The protein below binds the small molecule below.
Small molecule (SMILES): OC[C@H]1O[C@H](OC[C@H]2OC[C@@H](O)[C@@H](O[C@H]3O[C@H](CO)[C@@H](O)[C@H](O)[C@@H]3O)[C@@H]2O)[C@@H](O)[C@@H](O)[C@@H]1O

Binding-site contacts:
Ligand atom C5 contacts residue GLU272 of chain 1.D at 3.6 Å.
Ligand atom O6 contacts residue PHE125 of chain 1.D at 4.2 Å.
Ligand atom C2 contacts residue GLY95 of chain 1.D at 3.4 Å.
Ligand atom O3 contacts residue GLU272 of chain 1.D at 3.8 Å.
Ligand atom O6 contacts residue NGT1 of chain 1.L at 4.2 Å.
Ligand atom C5 contacts residue TYR131 of chain 1.D at 4.1 Å (hydrophobic).
Ligand atom O2 contacts residue GLY95 of chain 1.D at 2.6 Å (h-bond).
Ligand atom C1 contacts residue TYR299 of chain 1.D at 3.6 Å (hydrophobic).
Ligand atom C2 contacts residue NGT1 of chain 1.L at 2.7 Å.
Ligand atom O2 contacts residue PHE125 of chain 1.D at 3.4 Å.
Ligand atom C4 contacts residue NGT1 of chain 1.L at 4.1 Å.
Ligand atom C6 contacts residue TYR131 of chain 1.D at 3.6 Å (hydrophobic).
Ligand atom O2 contacts residue ARG300 of chain 1.D at 4.1 Å.
Ligand atom C6 contacts residue GLU272 of chain 1.D at 4.0 Å.
Ligand atom C2 contacts residue GLU272 of chain 1.D at 3.0 Å.
Ligand atom C6 contacts residue TYR131 of chain 1.D at 3.9 Å (hydrophobic).
Ligand atom C2 contacts residue SER96 of chain 1.D at 4.2 Å.
Ligand atom C3 contacts residue NGT1 of chain 1.L at 3.9 Å.
Ligand atom O2 contacts residue TYR299 of chain 1.D at 3.1 Å (h-bond).
Ligand atom O5 contacts residue TYR299 of chain 1.D at 3.9 Å.
Ligand atom O6 contacts residue TYR131 of chain 1.D at 4.0 Å.
Ligand atom C4 contacts residue GLU272 of chain 1.D at 3.9 Å.
Ligand atom C3 contacts residue GLU272 of chain 1.D at 3.7 Å.
Ligand atom C5 contacts residue NGT1 of chain 1.L at 3.3 Å.
Ligand atom O6 contacts residue ASP270 of chain 1.D at 3.6 Å (salt-bridge).
Ligand atom O3 contacts residue GLU272 of chain 1.D at 4.0 Å.
Ligand atom C2 contacts residue TYR299 of chain 1.D at 3.8 Å (hydrophobic).
Ligand atom O2 contacts residue SER96 of chain 1.D at 3.0 Å.
Ligand atom O3 contacts residue GLY95 of chain 1.D at 4.0 Å.
Ligand atom O5 contacts residue TYR131 of chain 1.D at 3.7 Å.
Ligand atom O6 contacts residue GLU272 of chain 1.D at 3.6 Å.
Ligand atom C2 contacts residue PHE125 of chain 1.D at 3.8 Å (hydrophobic).
Ligand atom C1 contacts residue PHE125 of chain 1.D at 3.9 Å (hydrophobic).
Ligand atom O4 contacts residue GLU272 of chain 1.D at 3.2 Å.
Ligand atom O2 contacts residue GLU272 of chain 1.D at 2.2 Å (salt-bridge).
Ligand atom C3 contacts residue GLU272 of chain 1.D at 4.0 Å.
Ligand atom O5 contacts residue NGT1 of chain 1.L at 2.0 Å (h-bond).
Ligand atom C1 contacts residue NGT1 of chain 1.L at 1.3 Å.
Ligand atom O4 contacts residue ALA273 of chain 1.D at 3.9 Å.
Ligand atom O2 contacts residue NGT1 of chain 1.L at 3.2 Å (h-bond).

Sequence of chain 1.D:
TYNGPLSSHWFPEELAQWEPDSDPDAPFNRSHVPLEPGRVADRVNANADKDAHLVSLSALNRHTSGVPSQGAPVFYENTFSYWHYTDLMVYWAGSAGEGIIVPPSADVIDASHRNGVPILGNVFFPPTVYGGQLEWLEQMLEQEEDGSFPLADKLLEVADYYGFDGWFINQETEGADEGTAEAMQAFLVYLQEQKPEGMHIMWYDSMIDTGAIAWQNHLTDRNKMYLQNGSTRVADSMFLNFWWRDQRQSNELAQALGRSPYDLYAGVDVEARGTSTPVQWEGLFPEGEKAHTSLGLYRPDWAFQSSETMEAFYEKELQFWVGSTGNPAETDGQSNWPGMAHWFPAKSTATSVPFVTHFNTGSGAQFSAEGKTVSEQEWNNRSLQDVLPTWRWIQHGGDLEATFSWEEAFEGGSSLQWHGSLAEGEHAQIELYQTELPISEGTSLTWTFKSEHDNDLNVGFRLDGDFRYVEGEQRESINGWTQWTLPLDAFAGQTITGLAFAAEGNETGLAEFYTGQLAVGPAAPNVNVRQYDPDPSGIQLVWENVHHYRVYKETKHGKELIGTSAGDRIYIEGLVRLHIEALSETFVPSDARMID